Sequence of chain 1.Y:
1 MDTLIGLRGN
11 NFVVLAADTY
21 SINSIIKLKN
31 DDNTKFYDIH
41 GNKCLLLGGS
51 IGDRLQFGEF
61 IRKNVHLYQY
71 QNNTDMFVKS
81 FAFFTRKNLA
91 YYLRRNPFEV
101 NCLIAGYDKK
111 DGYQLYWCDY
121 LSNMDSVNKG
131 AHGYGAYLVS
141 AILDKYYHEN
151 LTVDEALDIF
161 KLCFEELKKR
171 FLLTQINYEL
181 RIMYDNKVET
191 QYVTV

Binding-site contacts:
Ligand atom C08 contacts residue ARG96 of chain 1.Q at 3.0 Å.
Ligand atom O12 contacts residue ARG96 of chain 1.Q at 3.1 Å.
Ligand atom C16 contacts residue TYR99 of chain 1.Q at 3.8 Å (hydrophobic).
Ligand atom C33 contacts residue THR64 of chain 1.X at 3.8 Å.
Ligand atom C19 contacts residue ILE68 of chain 1.X at 3.2 Å (hydrophobic).
Ligand atom O21 contacts residue ILE68 of chain 1.X at 3.8 Å.
Ligand atom C07 contacts residue ARG96 of chain 1.Q at 3.6 Å.
Ligand atom C18 contacts residue ILE68 of chain 1.X at 3.6 Å (hydrophobic).
Ligand atom O34 contacts residue ARG95 of chain 1.Y at 2.7 Å (salt-bridge).
Ligand atom C30 contacts residue TYR91 of chain 1.Y at 4.0 Å (hydrophobic).
Ligand atom C05 contacts residue ARG96 of chain 1.Q at 3.4 Å.
Ligand atom C36 contacts residue TYR91 of chain 1.Y at 3.8 Å (hydrophobic).
Ligand atom C19 contacts residue TYR99 of chain 1.Q at 3.0 Å (hydrophobic).
Ligand atom O12 contacts residue ASN100 of chain 1.Q at 2.9 Å (h-bond).
Ligand atom C37 contacts residue TYR91 of chain 1.Y at 3.2 Å (hydrophobic).
Ligand atom C25 contacts residue ARG96 of chain 1.Q at 3.7 Å.
Ligand atom N06 contacts residue ARG96 of chain 1.Q at 3.6 Å.
Ligand atom C25 contacts residue TYR99 of chain 1.Q at 3.8 Å (hydrophobic).
Ligand atom C31 contacts residue TYR91 of chain 1.Y at 3.7 Å (hydrophobic).
Ligand atom N38 contacts residue TYR91 of chain 1.Y at 3.5 Å.
Ligand atom C30 contacts residue ARG95 of chain 1.Y at 3.6 Å.
Ligand atom C23 contacts residue TYR71 of chain 1.X at 3.6 Å (hydrophobic).
Ligand atom C17 contacts residue TYR105 of chain 1.X at 3.6 Å (hydrophobic).
Ligand atom C17 contacts residue TYR99 of chain 1.Q at 3.1 Å (hydrophobic).
Ligand atom C15 contacts residue TYR99 of chain 1.Q at 3.5 Å (hydrophobic).
Ligand atom C39 contacts residue TYR91 of chain 1.Y at 3.1 Å (hydrophobic).
Ligand atom O34 contacts residue TYR91 of chain 1.Y at 3.7 Å.
Ligand atom C23 contacts residue TYR99 of chain 1.Q at 3.8 Å (hydrophobic).
Ligand atom C33 contacts residue TYR99 of chain 1.Q at 3.7 Å (hydrophobic).
Ligand atom O35 contacts residue TYR99 of chain 1.Q at 2.7 Å (h-bond).
Ligand atom C22 contacts residue TYR71 of chain 1.X at 3.4 Å (hydrophobic).
Ligand atom C33 contacts residue LYS87 of chain 1.Y at 4.0 Å.
Ligand atom O21 contacts residue TYR99 of chain 1.Q at 3.8 Å.
Ligand atom C32 contacts residue TYR91 of chain 1.Y at 3.9 Å (hydrophobic).
Ligand atom C31 contacts residue ALA90 of chain 1.Y at 3.4 Å (hydrophobic).
Ligand atom C40 contacts residue TYR91 of chain 1.Y at 3.6 Å (hydrophobic).
Ligand atom C20 contacts residue ILE68 of chain 1.X at 3.6 Å (hydrophobic).
Ligand atom C17 contacts residue ILE68 of chain 1.X at 3.7 Å (hydrophobic).
Ligand atom C18 contacts residue TYR99 of chain 1.Q at 3.5 Å (hydrophobic).
Ligand atom C32 contacts residue ALA90 of chain 1.Y at 3.6 Å (hydrophobic).

Sequence of chain 1.X:
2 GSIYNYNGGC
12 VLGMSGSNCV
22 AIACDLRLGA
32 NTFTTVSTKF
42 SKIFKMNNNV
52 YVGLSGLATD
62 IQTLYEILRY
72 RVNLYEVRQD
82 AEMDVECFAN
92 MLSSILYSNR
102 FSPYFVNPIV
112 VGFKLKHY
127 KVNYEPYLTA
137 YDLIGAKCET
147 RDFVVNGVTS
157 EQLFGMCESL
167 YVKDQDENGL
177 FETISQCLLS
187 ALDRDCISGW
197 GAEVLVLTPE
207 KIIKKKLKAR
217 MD

Sequence of chain 1.Q:
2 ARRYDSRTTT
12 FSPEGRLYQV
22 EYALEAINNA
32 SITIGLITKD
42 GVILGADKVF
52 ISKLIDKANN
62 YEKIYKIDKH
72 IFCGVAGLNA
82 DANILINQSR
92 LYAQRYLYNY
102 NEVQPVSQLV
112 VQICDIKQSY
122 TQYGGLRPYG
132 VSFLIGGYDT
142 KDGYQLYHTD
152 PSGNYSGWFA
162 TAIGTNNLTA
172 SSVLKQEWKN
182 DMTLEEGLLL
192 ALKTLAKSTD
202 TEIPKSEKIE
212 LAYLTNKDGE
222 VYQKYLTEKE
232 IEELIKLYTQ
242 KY

This protein binds this small molecule.
Small molecule (SMILES): O=C(NC1CCCC1)[C@@H]1CCCCOc2cccc(c2)C[C@H](N2CCCC2=O)C(=O)N[C@@H](CCN2CCOCC2)C(=O)N1